Binding-site contacts:
Ligand atom C8 contacts residue GLU265 of chain 1.B at 4.5 Å.
Ligand atom O7 contacts residue ASN266 of chain 1.B at 3.3 Å (h-bond).
Ligand atom C4 contacts residue ASN266 of chain 1.B at 4.2 Å.
Ligand atom C8 contacts residue ASN266 of chain 1.B at 4.4 Å.
Ligand atom N2 contacts residue GLU265 of chain 1.B at 4.0 Å.
Ligand atom C3 contacts residue ASN266 of chain 1.B at 3.8 Å.
Ligand atom C8 contacts residue ASN264 of chain 1.B at 3.7 Å.
Ligand atom C5 contacts residue ASN266 of chain 1.B at 3.7 Å.
Ligand atom O7 contacts residue ASN264 of chain 1.B at 3.8 Å.
Ligand atom N2 contacts residue ASN266 of chain 1.B at 2.9 Å (h-bond).
Ligand atom O5 contacts residue ASN266 of chain 1.B at 2.4 Å (h-bond).
Ligand atom C7 contacts residue ASN266 of chain 1.B at 3.3 Å.
Ligand atom C1 contacts residue GLU265 of chain 1.B at 4.2 Å.
Ligand atom C1 contacts residue ASN266 of chain 1.B at 1.4 Å.
Ligand atom C2 contacts residue ASN266 of chain 1.B at 2.5 Å.
Ligand atom C7 contacts residue ASN264 of chain 1.B at 3.9 Å.

A protein and the small-molecule ligand that binds it are described below.
Small molecule (SMILES): CC(=O)N[C@@H]1[C@@H](O)[C@H](O)[C@@H](CO)O[C@H]1O

Sequence of chain 1.B:
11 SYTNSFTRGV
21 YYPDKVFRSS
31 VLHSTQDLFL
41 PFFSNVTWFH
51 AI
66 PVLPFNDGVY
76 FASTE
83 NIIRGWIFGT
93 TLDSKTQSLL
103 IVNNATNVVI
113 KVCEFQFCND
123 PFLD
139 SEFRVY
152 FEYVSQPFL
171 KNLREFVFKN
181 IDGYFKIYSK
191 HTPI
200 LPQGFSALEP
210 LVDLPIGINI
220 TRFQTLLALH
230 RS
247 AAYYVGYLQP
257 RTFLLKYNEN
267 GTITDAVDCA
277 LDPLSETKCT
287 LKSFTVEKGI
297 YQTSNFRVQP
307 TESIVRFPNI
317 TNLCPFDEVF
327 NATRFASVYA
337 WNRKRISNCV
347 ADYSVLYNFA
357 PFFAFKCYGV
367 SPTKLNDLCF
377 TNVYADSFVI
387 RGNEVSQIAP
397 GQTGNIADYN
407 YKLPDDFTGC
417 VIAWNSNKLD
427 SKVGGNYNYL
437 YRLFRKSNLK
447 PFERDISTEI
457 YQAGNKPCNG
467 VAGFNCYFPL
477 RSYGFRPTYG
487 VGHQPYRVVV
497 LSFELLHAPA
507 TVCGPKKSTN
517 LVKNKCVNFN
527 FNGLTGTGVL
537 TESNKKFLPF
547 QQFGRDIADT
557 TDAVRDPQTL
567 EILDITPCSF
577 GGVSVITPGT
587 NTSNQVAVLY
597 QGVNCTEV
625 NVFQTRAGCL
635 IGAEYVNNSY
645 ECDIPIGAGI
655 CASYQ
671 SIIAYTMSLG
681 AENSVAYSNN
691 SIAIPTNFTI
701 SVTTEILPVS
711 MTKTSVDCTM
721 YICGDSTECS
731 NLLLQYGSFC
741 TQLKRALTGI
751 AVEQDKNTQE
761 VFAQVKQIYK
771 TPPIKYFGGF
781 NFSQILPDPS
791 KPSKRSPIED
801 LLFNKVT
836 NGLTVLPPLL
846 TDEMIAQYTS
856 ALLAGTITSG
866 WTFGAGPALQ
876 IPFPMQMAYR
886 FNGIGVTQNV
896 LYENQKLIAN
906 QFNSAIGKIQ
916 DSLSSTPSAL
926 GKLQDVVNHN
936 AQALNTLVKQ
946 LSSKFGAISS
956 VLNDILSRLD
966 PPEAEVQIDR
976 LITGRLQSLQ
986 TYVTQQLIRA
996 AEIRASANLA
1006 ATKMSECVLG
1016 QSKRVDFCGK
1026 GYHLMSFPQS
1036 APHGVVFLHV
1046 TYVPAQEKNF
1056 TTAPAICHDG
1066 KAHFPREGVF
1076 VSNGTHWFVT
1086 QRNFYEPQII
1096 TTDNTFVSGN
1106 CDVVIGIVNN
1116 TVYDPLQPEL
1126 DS